Binding-site contacts:
Ligand atom O4 contacts residue ASN318 of chain 25.E at 4.4 Å.
Ligand atom O6 contacts residue ASN318 of chain 25.E at 3.3 Å.
Ligand atom C5 contacts residue SER284 of chain 25.E at 4.5 Å.
Ligand atom O5 contacts residue SER284 of chain 25.E at 4.4 Å.
Ligand atom O6 contacts residue SER284 of chain 25.E at 2.9 Å (h-bond).
Ligand atom C6 contacts residue ASN318 of chain 25.E at 3.3 Å.
Ligand atom C6 contacts residue SER284 of chain 25.E at 3.2 Å.

The small molecule below binds the protein below.
Small molecule (SMILES): CC(=O)N[C@@H]1[C@@H](O)[C@H](O)[C@@H](CO)O[C@H]1O

Sequence of chain 25.E:
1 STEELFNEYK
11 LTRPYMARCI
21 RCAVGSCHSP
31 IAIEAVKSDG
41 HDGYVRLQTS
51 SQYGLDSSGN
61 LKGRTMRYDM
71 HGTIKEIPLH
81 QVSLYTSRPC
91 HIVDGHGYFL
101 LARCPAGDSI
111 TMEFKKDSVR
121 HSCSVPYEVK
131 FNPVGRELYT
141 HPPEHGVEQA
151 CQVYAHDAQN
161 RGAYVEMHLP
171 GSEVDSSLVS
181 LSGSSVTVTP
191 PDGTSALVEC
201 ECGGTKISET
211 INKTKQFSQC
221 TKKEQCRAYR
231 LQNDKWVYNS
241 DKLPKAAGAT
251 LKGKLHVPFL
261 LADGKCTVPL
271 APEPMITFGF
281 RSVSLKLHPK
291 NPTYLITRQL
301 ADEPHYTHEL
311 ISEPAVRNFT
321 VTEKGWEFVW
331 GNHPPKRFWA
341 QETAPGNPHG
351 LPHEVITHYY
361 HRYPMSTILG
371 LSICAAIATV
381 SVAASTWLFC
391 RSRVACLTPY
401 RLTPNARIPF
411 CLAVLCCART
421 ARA